A small-molecule ligand and the protein it binds are described below.
Small molecule (SMILES): CO[P](=O)(O)O[C@H]1[C@@H](O)[C@H](n2ccc(=O)[nH]c2=O)O[C@@H]1COP(=O)(O)O

Sequence of chain 3.N:
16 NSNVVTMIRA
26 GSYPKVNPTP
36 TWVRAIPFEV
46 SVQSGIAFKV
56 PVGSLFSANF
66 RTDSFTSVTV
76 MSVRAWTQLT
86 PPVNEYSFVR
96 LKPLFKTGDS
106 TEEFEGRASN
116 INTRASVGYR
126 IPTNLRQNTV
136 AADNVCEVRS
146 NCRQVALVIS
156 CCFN

Sequence of chain 2.C:
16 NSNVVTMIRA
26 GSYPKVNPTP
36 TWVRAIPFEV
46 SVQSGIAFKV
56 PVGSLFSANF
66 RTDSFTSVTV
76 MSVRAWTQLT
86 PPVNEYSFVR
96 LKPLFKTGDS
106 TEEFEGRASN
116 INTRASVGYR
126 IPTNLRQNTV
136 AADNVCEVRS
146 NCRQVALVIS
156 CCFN

Binding-site contacts:
Ligand atom C2 contacts residue ASN16 of chain 3.N at 3.2 Å.
Ligand atom P contacts residue ILE23 of chain 3.N at 4.0 Å.
Ligand atom N3 contacts residue SER17 of chain 3.N at 4.2 Å.
Ligand atom O4 contacts residue ARG125 of chain 2.C at 4.0 Å.
Ligand atom O2 contacts residue ARG125 of chain 2.C at 4.1 Å.
Ligand atom C1' contacts residue ARG125 of chain 2.C at 4.3 Å.
Ligand atom C5 contacts residue THR21 of chain 3.N at 4.4 Å.
Ligand atom C5' contacts residue ARG131 of chain 2.C at 3.4 Å.
Ligand atom C5' contacts residue SER77 of chain 2.C at 4.4 Å.
Ligand atom C6 contacts residue ARG125 of chain 2.C at 3.7 Å.
Ligand atom O5' contacts residue ARG125 of chain 2.C at 3.1 Å (salt-bridge).
Ligand atom O4 contacts residue THR21 of chain 3.N at 4.1 Å.
Ligand atom OP1 contacts residue ARG131 of chain 2.C at 3.3 Å (salt-bridge).
Ligand atom C3' contacts residue ARG125 of chain 2.C at 3.4 Å.
Ligand atom C4 contacts residue ASN16 of chain 3.N at 4.3 Å.
Ligand atom OP2 contacts residue ARG131 of chain 2.C at 3.7 Å.
Ligand atom OP3 contacts residue ILE23 of chain 3.N at 4.1 Å.
Ligand atom C4 contacts residue ARG125 of chain 2.C at 3.8 Å.
Ligand atom C5' contacts residue ARG125 of chain 2.C at 4.3 Å.
Ligand atom C5 contacts residue ARG125 of chain 2.C at 3.6 Å.
Ligand atom C4 contacts residue SER17 of chain 3.N at 4.1 Å.
Ligand atom OP3 contacts residue SER77 of chain 2.C at 4.3 Å.
Ligand atom OP2 contacts residue SER77 of chain 2.C at 3.9 Å.
Ligand atom O2 contacts residue ASN16 of chain 3.N at 2.6 Å (h-bond).
Ligand atom N3 contacts residue ARG125 of chain 2.C at 3.8 Å.
Ligand atom OP1 contacts residue ILE23 of chain 3.N at 3.5 Å.
Ligand atom OP3 contacts residue ARG125 of chain 2.C at 2.8 Å.
Ligand atom N3 contacts residue ASN16 of chain 3.N at 3.0 Å (h-bond).
Ligand atom OP1 contacts residue ARG125 of chain 2.C at 2.8 Å (salt-bridge).
Ligand atom P contacts residue ARG131 of chain 2.C at 3.5 Å.
Ligand atom C4' contacts residue ARG125 of chain 2.C at 4.4 Å.
Ligand atom O3' contacts residue ARG125 of chain 2.C at 4.1 Å.
Ligand atom P contacts residue ARG125 of chain 2.C at 3.8 Å.
Ligand atom N1 contacts residue ARG125 of chain 2.C at 3.8 Å.
Ligand atom C2 contacts residue ARG125 of chain 2.C at 3.9 Å.
Ligand atom O5' contacts residue ARG131 of chain 2.C at 2.9 Å (salt-bridge).
Ligand atom C2' contacts residue ARG125 of chain 2.C at 3.8 Å.
Ligand atom O4 contacts residue SER17 of chain 3.N at 3.3 Å.
Ligand atom C5' contacts residue MET76 of chain 2.C at 4.3 Å (hydrophobic).
Ligand atom OP2 contacts residue ILE23 of chain 3.N at 4.0 Å.